The small molecule below binds the protein below.
Small molecule (SMILES): C[C@@H]1NC(=O)[C@H](C[C@@](C)(O)CO)NC(=O)[C@@H]2CC3=C(N=C4C=CC=CC43)SC[C@H](NC(=O)[C@@H]([C@H](C)O)NC1=O)C(=O)N1C[C@H](O)C[C@H]1C(=O)N[C@@H](C)C(=O)N2

Sequence of chain 1.C:
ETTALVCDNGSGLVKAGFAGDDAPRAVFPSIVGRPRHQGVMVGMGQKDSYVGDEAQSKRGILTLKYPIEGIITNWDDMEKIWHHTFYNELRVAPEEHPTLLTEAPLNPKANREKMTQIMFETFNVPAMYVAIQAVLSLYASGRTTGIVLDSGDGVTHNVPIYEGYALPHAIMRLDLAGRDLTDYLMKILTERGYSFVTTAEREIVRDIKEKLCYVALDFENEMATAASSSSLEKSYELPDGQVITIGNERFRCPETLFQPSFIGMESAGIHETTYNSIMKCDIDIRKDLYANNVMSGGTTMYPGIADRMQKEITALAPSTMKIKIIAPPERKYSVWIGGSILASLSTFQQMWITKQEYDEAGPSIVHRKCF

Binding-site contacts:
Ligand atom CG contacts residue HIC75 of chain 1.C at 3.9 Å.
Ligand atom CD1 contacts residue ILE77 of chain 1.C at 4.0 Å (hydrophobic).
Ligand atom SG contacts residue HIC75 of chain 1.C at 4.4 Å.
Ligand atom CZ3 contacts residue PRO114 of chain 1.C at 3.6 Å (hydrophobic).
Ligand atom C contacts residue ILE77 of chain 1.C at 4.3 Å (hydrophobic).
Ligand atom CZ2 contacts residue ARG179 of chain 1.C at 3.8 Å.
Ligand atom CE2 contacts residue ILE77 of chain 1.C at 3.5 Å (hydrophobic).
Ligand atom CB contacts residue GLU74 of chain 1.C at 3.4 Å.
Ligand atom NE1 contacts residue ASP181 of chain 1.C at 4.2 Å.
Ligand atom CG contacts residue GLU74 of chain 1.C at 4.1 Å.
Ligand atom CH2 contacts residue ILE77 of chain 1.C at 4.2 Å (hydrophobic).
Ligand atom CG contacts residue ILE77 of chain 1.C at 3.8 Å (hydrophobic).
Ligand atom O contacts residue THR79 of chain 1.C at 4.5 Å.
Ligand atom CE3 contacts residue ILE77 of chain 1.C at 3.9 Å (hydrophobic).
Ligand atom CE3 contacts residue PRO114 of chain 1.C at 3.9 Å (hydrophobic).
Ligand atom CB contacts residue THR79 of chain 1.C at 3.7 Å.
Ligand atom CH2 contacts residue PRO114 of chain 1.C at 4.0 Å (hydrophobic).
Ligand atom CH2 contacts residue LEU112 of chain 1.C at 3.9 Å (hydrophobic).
Ligand atom CD contacts residue HIC75 of chain 1.C at 4.3 Å.
Ligand atom NE1 contacts residue ILE77 of chain 1.C at 3.8 Å.
Ligand atom CH2 contacts residue ARG179 of chain 1.C at 4.4 Å.
Ligand atom CA contacts residue ILE77 of chain 1.C at 4.2 Å (hydrophobic).
Ligand atom CD2 contacts residue ILE77 of chain 1.C at 3.5 Å (hydrophobic).
Ligand atom OD1 contacts residue GLU74 of chain 1.C at 4.1 Å.
Ligand atom CZ2 contacts residue ILE77 of chain 1.C at 3.8 Å (hydrophobic).
Ligand atom OD1 contacts residue HIC75 of chain 1.C at 3.8 Å.
Ligand atom CZ3 contacts residue ILE77 of chain 1.C at 4.2 Å (hydrophobic).
Ligand atom O contacts residue ILE77 of chain 1.C at 3.6 Å.
Ligand atom CA contacts residue GLU74 of chain 1.C at 4.3 Å.